The small molecule below binds the protein below.
Small molecule (SMILES): OC[C@H]1O[C@@H](O)[C@@H](O)[C@@H](O)[C@@H]1O

Sequence of chain 1.C:
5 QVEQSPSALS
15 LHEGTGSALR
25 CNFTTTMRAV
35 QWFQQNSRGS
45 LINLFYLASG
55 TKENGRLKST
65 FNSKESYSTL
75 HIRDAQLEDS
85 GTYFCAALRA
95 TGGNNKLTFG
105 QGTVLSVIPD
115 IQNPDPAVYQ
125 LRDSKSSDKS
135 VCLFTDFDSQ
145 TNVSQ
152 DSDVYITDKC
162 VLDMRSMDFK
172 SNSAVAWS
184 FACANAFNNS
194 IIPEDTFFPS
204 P

Binding-site contacts:
Ligand atom O6 contacts residue NAG1 of chain 1.I at 3.3 Å (h-bond).
Ligand atom O2 contacts residue GLN116 of chain 1.C at 2.9 Å (h-bond).
Ligand atom C3 contacts residue NAG1 of chain 1.I at 3.7 Å.
Ligand atom C2 contacts residue ASP114 of chain 1.C at 3.9 Å.
Ligand atom O2 contacts residue ASP114 of chain 1.C at 2.7 Å (salt-bridge).
Ligand atom C6 contacts residue NAG1 of chain 1.I at 3.9 Å.
Ligand atom C5 contacts residue NAG1 of chain 1.I at 3.5 Å.
Ligand atom C2 contacts residue NAG1 of chain 1.I at 3.4 Å.
Ligand atom C1 contacts residue ASP114 of chain 1.C at 4.2 Å.
Ligand atom C4 contacts residue NAG1 of chain 1.I at 4.4 Å.
Ligand atom O5 contacts residue NAG1 of chain 1.I at 2.4 Å (h-bond).
Ligand atom C1 contacts residue GLN116 of chain 1.C at 3.3 Å.
Ligand atom O2 contacts residue NAG1 of chain 1.I at 3.2 Å (h-bond).
Ligand atom C2 contacts residue GLN116 of chain 1.C at 3.4 Å.
Ligand atom C1 contacts residue NAG1 of chain 1.I at 2.8 Å.
Ligand atom O3 contacts residue NAG1 of chain 1.I at 2.9 Å (h-bond).